The protein below binds the small molecule below.
Small molecule (SMILES): Nc1nc(=O)c2ncn([C@@H]3O[C@H](CO[P](=O)(O)O[C@H]4[C@@H](O)[C@H](n5cnc6c(N)ncnc65)O[C@@H]4CO[P](=O)(O)O[C@H]4[C@@H](O)[C@H](n5ccc(=O)[nH]c5=O)O[C@@H]4CO[P](=O)(O)O[C@H]4[C@@H](O)[C@H](n5ccc(=O)[nH]c5=O)O[C@@H]4CO[P](=O)(O)O[C@H]4[C@@H](O)[C@H](n5ccc(=O)[nH]c5=O)O[C@@H]4COP(=O)=O)[C@@H](O[P](=O)(O)OC[C@H]4O[C@@H](n5ccc(=O)[nH]c5=O)[C@H](O)[C@@H]4O[P](=O)(O)OC[C@H]4O[C@@H](n5ccc(=O)[nH]c5=O)[C@H](O)[C@@H]4O)[C@H]3O)c2[nH]1

Sequence of chain 1.D:
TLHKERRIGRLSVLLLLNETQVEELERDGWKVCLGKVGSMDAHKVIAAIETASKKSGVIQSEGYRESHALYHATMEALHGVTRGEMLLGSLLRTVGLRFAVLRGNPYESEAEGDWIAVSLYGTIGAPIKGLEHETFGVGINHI

Binding-site contacts:
Ligand atom O2 contacts residue ALA56 of chain 1.D at 3.2 Å.
Ligand atom O2' contacts residue THR98 of chain 1.D at 2.8 Å (h-bond).
Ligand atom O2 contacts residue ALA51 of chain 2.D at 3.3 Å (h-bond).
Ligand atom N2 contacts residue ILE132 of chain 1.D at 2.7 Å (h-bond).
Ligand atom O4' contacts residue PRO131 of chain 1.D at 3.1 Å (h-bond).
Ligand atom OP1 contacts residue U7 of chain 3.B at 2.2 Å (h-bond).
Ligand atom N3 contacts residue GLU54 of chain 2.D at 2.8 Å (salt-bridge).
Ligand atom N1 contacts residue THR127 of chain 1.D at 2.8 Å (h-bond).
Ligand atom O2' contacts residue GLY42 of chain 1.D at 2.7 Å.
Ligand atom C6 contacts residue THR127 of chain 1.D at 3.1 Å.
Ligand atom C2 contacts residue GLU136 of chain 1.D at 3.1 Å.
Ligand atom N2 contacts residue ALA130 of chain 1.D at 3.0 Å (h-bond).
Ligand atom O2' contacts residue U1 of chain 2.B at 3.1 Å.
Ligand atom N6 contacts residue THR127 of chain 1.D at 2.9 Å (h-bond).
Ligand atom C2' contacts residue THR55 of chain 2.D at 2.9 Å.
Ligand atom O2' contacts residue PRO131 of chain 1.D at 2.1 Å (h-bond).
Ligand atom N6 contacts residue GLU136 of chain 1.D at 3.3 Å (salt-bridge).
Ligand atom C3' contacts residue U1 of chain 2.B at 2.8 Å.
Ligand atom N3 contacts residue VAL99 of chain 1.D at 3.1 Å.
Ligand atom O5' contacts residue U7 of chain 3.B at 2.8 Å (h-bond).
Ligand atom C4' contacts residue GLY42 of chain 1.D at 3.3 Å.
Ligand atom C1' contacts residue THR98 of chain 1.D at 3.3 Å.
Ligand atom OP2 contacts residue LYS40 of chain 1.D at 3.0 Å.
Ligand atom O4' contacts residue GLY42 of chain 1.D at 2.9 Å.
Ligand atom O4' contacts residue VAL41 of chain 1.D at 3.3 Å (h-bond).
Ligand atom N2 contacts residue GLU136 of chain 1.D at 2.6 Å (salt-bridge).
Ligand atom O2 contacts residue THR55 of chain 2.D at 2.9 Å (h-bond).
Ligand atom O2' contacts residue THR55 of chain 2.D at 1.8 Å (h-bond).
Ligand atom P contacts residue U7 of chain 3.B at 1.4 Å.
Ligand atom C2' contacts residue THR98 of chain 1.D at 3.2 Å.
Ligand atom C2 contacts residue ILE132 of chain 1.D at 3.2 Å (hydrophobic).
Ligand atom N1 contacts residue GLU136 of chain 1.D at 2.7 Å (salt-bridge).
Ligand atom C2 contacts residue GLY100 of chain 1.D at 3.3 Å.
Ligand atom OP2 contacts residue U7 of chain 3.B at 1.8 Å (h-bond).
Ligand atom N3 contacts residue GLY100 of chain 1.D at 3.3 Å (h-bond).
Ligand atom N3 contacts residue THR98 of chain 1.D at 2.8 Å (h-bond).
Ligand atom O3' contacts residue U1 of chain 2.B at 1.4 Å.
Ligand atom O2 contacts residue GLY100 of chain 1.D at 2.9 Å.
Ligand atom O4' contacts residue SER43 of chain 1.D at 3.2 Å (h-bond).
Ligand atom O2' contacts residue LYS40 of chain 1.D at 3.0 Å.

Sequence of chain 2.D:
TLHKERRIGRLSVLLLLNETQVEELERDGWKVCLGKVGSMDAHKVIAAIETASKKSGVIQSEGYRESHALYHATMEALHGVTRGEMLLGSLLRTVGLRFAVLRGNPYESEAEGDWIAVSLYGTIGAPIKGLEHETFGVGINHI